The small molecule below binds the protein below.
Small molecule (SMILES): CC(=O)N[C@H]1[C@H](O[C@H]2[C@H](O)[C@@H](NC(C)=O)CO[C@@H]2CO)O[C@H](CO)[C@@H](O)[C@@H]1O

Sequence of chain 1.B:
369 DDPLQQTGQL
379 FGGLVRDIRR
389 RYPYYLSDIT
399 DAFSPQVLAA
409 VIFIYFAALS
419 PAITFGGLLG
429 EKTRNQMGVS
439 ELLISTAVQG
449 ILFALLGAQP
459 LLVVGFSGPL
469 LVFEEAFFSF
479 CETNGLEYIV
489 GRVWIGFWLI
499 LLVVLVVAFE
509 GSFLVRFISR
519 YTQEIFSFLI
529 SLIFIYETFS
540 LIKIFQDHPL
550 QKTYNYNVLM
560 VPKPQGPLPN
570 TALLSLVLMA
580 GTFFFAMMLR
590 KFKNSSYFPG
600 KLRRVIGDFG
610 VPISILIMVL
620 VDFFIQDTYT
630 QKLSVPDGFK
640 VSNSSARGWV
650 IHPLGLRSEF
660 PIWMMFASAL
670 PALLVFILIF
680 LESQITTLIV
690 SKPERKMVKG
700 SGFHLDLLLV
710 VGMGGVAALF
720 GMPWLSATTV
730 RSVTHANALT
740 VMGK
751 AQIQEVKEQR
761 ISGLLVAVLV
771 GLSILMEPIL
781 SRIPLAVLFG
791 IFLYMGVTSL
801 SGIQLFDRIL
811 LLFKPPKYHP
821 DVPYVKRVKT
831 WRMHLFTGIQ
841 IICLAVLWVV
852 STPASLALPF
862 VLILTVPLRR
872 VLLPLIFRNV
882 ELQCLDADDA

Binding-site contacts:
Ligand atom C1 contacts residue ASN642 of chain 1.B at 1.4 Å.
Ligand atom O7 contacts residue ASN642 of chain 1.B at 3.9 Å.
Ligand atom C7 contacts residue ASN433 of chain 1.B at 3.7 Å.
Ligand atom C4 contacts residue ASN642 of chain 1.B at 4.2 Å.
Ligand atom C6 contacts residue ALA645 of chain 1.B at 4.4 Å (hydrophobic).
Ligand atom C7 contacts residue ARG432 of chain 1.B at 3.5 Å.
Ligand atom C3 contacts residue ARG432 of chain 1.B at 3.4 Å.
Ligand atom C8 contacts residue ASN433 of chain 1.B at 3.5 Å.
Ligand atom C3 contacts residue ASN642 of chain 1.B at 3.8 Å.
Ligand atom O6 contacts residue ARG432 of chain 1.B at 3.2 Å (salt-bridge).
Ligand atom O3 contacts residue ARG432 of chain 1.B at 3.4 Å.
Ligand atom C5 contacts residue ALA645 of chain 1.B at 4.5 Å (hydrophobic).
Ligand atom O5 contacts residue ALA645 of chain 1.B at 3.4 Å.
Ligand atom C2 contacts residue ARG432 of chain 1.B at 3.5 Å.
Ligand atom C2 contacts residue ASN642 of chain 1.B at 2.4 Å.
Ligand atom C6 contacts residue ARG432 of chain 1.B at 4.4 Å.
Ligand atom C1 contacts residue ALA645 of chain 1.B at 4.1 Å (hydrophobic).
Ligand atom O7 contacts residue ARG432 of chain 1.B at 2.9 Å (salt-bridge).
Ligand atom C8 contacts residue ASN642 of chain 1.B at 3.5 Å.
Ligand atom C5 contacts residue ARG432 of chain 1.B at 3.4 Å.
Ligand atom O4 contacts residue ARG432 of chain 1.B at 4.0 Å.
Ligand atom C8 contacts residue ARG432 of chain 1.B at 3.6 Å.
Ligand atom O7 contacts residue ASN433 of chain 1.B at 3.2 Å.
Ligand atom C1 contacts residue ARG432 of chain 1.B at 3.2 Å.
Ligand atom N2 contacts residue ARG432 of chain 1.B at 2.9 Å (salt-bridge).
Ligand atom N2 contacts residue ASN642 of chain 1.B at 2.9 Å (h-bond).
Ligand atom O6 contacts residue GLN434 of chain 1.B at 4.0 Å.
Ligand atom C7 contacts residue ASN642 of chain 1.B at 3.2 Å.
Ligand atom C5 contacts residue ASN642 of chain 1.B at 3.6 Å.
Ligand atom O5 contacts residue ARG432 of chain 1.B at 3.9 Å.
Ligand atom C4 contacts residue ARG432 of chain 1.B at 3.7 Å.
Ligand atom O5 contacts residue ASN642 of chain 1.B at 2.3 Å (h-bond).